A protein and the small-molecule ligand that binds it are described below.
Small molecule (SMILES): Oc1ccccc1-c1ccno1

Sequence of chain 1.A:
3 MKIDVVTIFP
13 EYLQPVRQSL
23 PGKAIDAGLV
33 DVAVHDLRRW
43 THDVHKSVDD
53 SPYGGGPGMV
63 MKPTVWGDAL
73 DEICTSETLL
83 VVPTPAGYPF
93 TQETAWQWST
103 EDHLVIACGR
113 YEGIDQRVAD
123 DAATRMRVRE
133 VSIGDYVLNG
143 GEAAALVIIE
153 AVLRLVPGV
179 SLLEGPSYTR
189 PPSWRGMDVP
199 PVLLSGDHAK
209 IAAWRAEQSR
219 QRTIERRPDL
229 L

Binding-site contacts:
Ligand atom C11 contacts residue GLY136 of chain 1.A at 3.4 Å.
Ligand atom O01 contacts residue VAL139 of chain 1.A at 3.8 Å.
Ligand atom C07 contacts residue THR86 of chain 1.A at 4.0 Å.
Ligand atom C05 contacts residue THR86 of chain 1.A at 3.8 Å.
Ligand atom C06 contacts residue GLY143 of chain 1.A at 4.0 Å.
Ligand atom C08 contacts residue PRO87 of chain 1.A at 3.8 Å (hydrophobic).
Ligand atom O01 contacts residue LEU140 of chain 1.A at 2.8 Å (h-bond).
Ligand atom C03 contacts residue TYR113 of chain 1.A at 3.6 Å (hydrophobic).
Ligand atom C06 contacts residue PRO87 of chain 1.A at 3.8 Å (hydrophobic).
Ligand atom O01 contacts residue TYR113 of chain 1.A at 3.7 Å.
Ligand atom C05 contacts residue PRO87 of chain 1.A at 4.1 Å (hydrophobic).
Ligand atom C06 contacts residue THR86 of chain 1.A at 3.5 Å.
Ligand atom C04 contacts residue GLY143 of chain 1.A at 3.4 Å.
Ligand atom O09 contacts residue THR86 of chain 1.A at 4.0 Å.
Ligand atom C05 contacts residue PRO85 of chain 1.A at 3.4 Å (hydrophobic).
Ligand atom N10 contacts residue SER134 of chain 1.A at 3.5 Å (h-bond).
Ligand atom C05 contacts residue GLY142 of chain 1.A at 3.9 Å.
Ligand atom N10 contacts residue ILE135 of chain 1.A at 3.0 Å (h-bond).
Ligand atom C11 contacts residue ILE135 of chain 1.A at 4.0 Å (hydrophobic).
Ligand atom O01 contacts residue PRO87 of chain 1.A at 3.5 Å.
Ligand atom C03 contacts residue LEU140 of chain 1.A at 3.4 Å (hydrophobic).
Ligand atom C12 contacts residue PRO87 of chain 1.A at 4.0 Å (hydrophobic).
Ligand atom C04 contacts residue ARG112 of chain 1.A at 4.0 Å.
Ligand atom C03 contacts residue GLY142 of chain 1.A at 3.8 Å.
Ligand atom C04 contacts residue GLY111 of chain 1.A at 3.6 Å.
Ligand atom O09 contacts residue SER134 of chain 1.A at 4.1 Å.
Ligand atom O09 contacts residue ILE135 of chain 1.A at 3.9 Å.
Ligand atom C11 contacts residue TYR138 of chain 1.A at 3.4 Å (hydrophobic).
Ligand atom C11 contacts residue SER134 of chain 1.A at 3.8 Å.
Ligand atom C04 contacts residue GLY142 of chain 1.A at 3.5 Å.
Ligand atom C08 contacts residue THR86 of chain 1.A at 4.0 Å.
Ligand atom C02 contacts residue LEU140 of chain 1.A at 3.5 Å (hydrophobic).
Ligand atom C06 contacts residue PRO85 of chain 1.A at 3.6 Å (hydrophobic).
Ligand atom N10 contacts residue GLY136 of chain 1.A at 4.0 Å.
Ligand atom C12 contacts residue TYR138 of chain 1.A at 3.4 Å (hydrophobic).
Ligand atom C05 contacts residue GLY143 of chain 1.A at 3.4 Å.
Ligand atom C07 contacts residue PRO87 of chain 1.A at 3.6 Å (hydrophobic).
Ligand atom C03 contacts residue PRO87 of chain 1.A at 3.9 Å (hydrophobic).
Ligand atom C02 contacts residue PRO87 of chain 1.A at 3.4 Å (hydrophobic).
Ligand atom C04 contacts residue TYR113 of chain 1.A at 4.0 Å (hydrophobic).